Binding-site contacts:
Ligand atom S21 contacts residue TYR88 of chain 1.A at 4.5 Å.
Ligand atom N19 contacts residue TYR304 of chain 1.A at 3.3 Å.
Ligand atom C29 contacts residue TYR88 of chain 1.A at 3.9 Å (hydrophobic).
Ligand atom C12 contacts residue TYR182 of chain 1.A at 3.6 Å (hydrophobic).
Ligand atom O25 contacts residue TYR304 of chain 1.A at 4.4 Å.
Ligand atom N26 contacts residue TYR85 of chain 1.A at 3.2 Å (h-bond).
Ligand atom N05 contacts residue PHE186 of chain 1.A at 4.0 Å.
Ligand atom C08 contacts residue ASN288 of chain 1.A at 3.9 Å.
Ligand atom C28 contacts residue ASN297 of chain 1.A at 3.6 Å.
Ligand atom N05 contacts residue ASN288 of chain 1.A at 4.3 Å.
Ligand atom C07 contacts residue TYR182 of chain 1.A at 3.7 Å (hydrophobic).
Ligand atom N23 contacts residue TYR182 of chain 1.A at 4.0 Å.
Ligand atom O09 contacts residue ASN288 of chain 1.A at 3.2 Å (h-bond).
Ligand atom C10 contacts residue TYR182 of chain 1.A at 3.9 Å (hydrophobic).
Ligand atom N19 contacts residue TRP300 of chain 1.A at 3.6 Å.
Ligand atom C28 contacts residue THR301 of chain 1.A at 3.7 Å.
Ligand atom C06 contacts residue TYR182 of chain 1.A at 3.7 Å (hydrophobic).
Ligand atom C24 contacts residue TYR85 of chain 1.A at 3.1 Å (hydrophobic).
Ligand atom C24 contacts residue TRP300 of chain 1.A at 4.5 Å (hydrophobic).
Ligand atom C04 contacts residue ASN288 of chain 1.A at 4.1 Å.
Ligand atom C08 contacts residue PHE186 of chain 1.A at 4.5 Å (hydrophobic).
Ligand atom C06 contacts residue PHE186 of chain 1.A at 3.7 Å (hydrophobic).
Ligand atom O25 contacts residue THR301 of chain 1.A at 3.2 Å.
Ligand atom CL1 contacts residue ILE183 of chain 1.A at 4.4 Å.
Ligand atom C16 contacts residue TYR304 of chain 1.A at 4.3 Å (hydrophobic).
Ligand atom C27 contacts residue ASN297 of chain 1.A at 4.0 Å.
Ligand atom C04 contacts residue PHE186 of chain 1.A at 4.2 Å (hydrophobic).
Ligand atom C13 contacts residue TYR182 of chain 1.A at 4.0 Å (hydrophobic).
Ligand atom C27 contacts residue TYR88 of chain 1.A at 4.2 Å (hydrophobic).
Ligand atom C18 contacts residue TYR304 of chain 1.A at 4.4 Å (hydrophobic).
Ligand atom O25 contacts residue TRP300 of chain 1.A at 3.5 Å (h-bond).
Ligand atom O11 contacts residue TYR182 of chain 1.A at 3.3 Å.
Ligand atom O25 contacts residue TYR85 of chain 1.A at 2.5 Å (h-bond).
Ligand atom N26 contacts residue ASN297 of chain 1.A at 4.5 Å.
Ligand atom C20 contacts residue TYR85 of chain 1.A at 4.4 Å (hydrophobic).
Ligand atom CL1 contacts residue TYR182 of chain 1.A at 4.4 Å.
Ligand atom C27 contacts residue THR301 of chain 1.A at 4.0 Å.
Ligand atom N26 contacts residue THR301 of chain 1.A at 3.2 Å (h-bond).
Ligand atom C24 contacts residue THR301 of chain 1.A at 3.9 Å.

This protein binds this small molecule.
Small molecule (SMILES): Cc1c(Cl)c(OCC(=O)N2CCN(C)CC2)nc2sc(C(=O)NC3CC3)c(N)c12

Sequence of chain 1.A:
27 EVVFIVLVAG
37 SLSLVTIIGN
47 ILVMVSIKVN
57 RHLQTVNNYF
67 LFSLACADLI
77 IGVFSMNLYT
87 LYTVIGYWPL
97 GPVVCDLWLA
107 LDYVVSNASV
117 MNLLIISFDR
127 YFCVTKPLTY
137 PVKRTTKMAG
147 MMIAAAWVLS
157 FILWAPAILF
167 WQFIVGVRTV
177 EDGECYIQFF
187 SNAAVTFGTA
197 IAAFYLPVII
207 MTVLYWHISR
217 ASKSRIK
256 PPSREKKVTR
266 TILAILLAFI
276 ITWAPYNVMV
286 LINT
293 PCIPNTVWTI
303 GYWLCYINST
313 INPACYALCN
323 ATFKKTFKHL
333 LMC